A protein and the small-molecule ligand that binds it are described below.
Small molecule (SMILES): CCCCCCCCCCO[C@@H]1O[C@H](CO)[C@@H](O[C@H]2O[C@H](CO)[C@@H](O)[C@H](O)[C@H]2O)[C@H](O)[C@H]1O

Sequence of chain 1.A:
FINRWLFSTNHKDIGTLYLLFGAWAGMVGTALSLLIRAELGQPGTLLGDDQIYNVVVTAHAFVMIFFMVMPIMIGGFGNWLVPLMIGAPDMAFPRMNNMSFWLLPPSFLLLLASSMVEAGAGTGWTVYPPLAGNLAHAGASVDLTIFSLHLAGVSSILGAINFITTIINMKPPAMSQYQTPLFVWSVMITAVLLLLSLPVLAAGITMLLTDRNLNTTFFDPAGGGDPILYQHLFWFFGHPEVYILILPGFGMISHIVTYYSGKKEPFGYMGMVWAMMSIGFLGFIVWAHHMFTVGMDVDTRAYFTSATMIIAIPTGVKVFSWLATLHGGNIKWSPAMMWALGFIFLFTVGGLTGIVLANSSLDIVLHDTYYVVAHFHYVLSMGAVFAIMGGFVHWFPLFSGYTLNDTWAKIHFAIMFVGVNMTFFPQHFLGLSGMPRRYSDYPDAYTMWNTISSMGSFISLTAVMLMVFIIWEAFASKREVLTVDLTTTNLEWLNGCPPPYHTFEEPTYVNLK

Binding-site contacts:
Ligand atom C4 contacts residue ARG41 of chain 1.L at 4.0 Å.
Ligand atom C2 contacts residue PHE55 of chain 1.J at 4.0 Å (hydrophobic).
Ligand atom O55 contacts residue LEU45 of chain 1.L at 3.2 Å.
Ligand atom C40 contacts residue TGL1 of chain 1.JC at 3.1 Å.
Ligand atom C5 contacts residue PHE55 of chain 1.J at 3.5 Å (hydrophobic).
Ligand atom O61 contacts residue ARG41 of chain 1.L at 3.6 Å.
Ligand atom O49 contacts residue PHE55 of chain 1.J at 3.4 Å.
Ligand atom C34 contacts residue ALA35 of chain 1.L at 3.9 Å (hydrophobic).
Ligand atom C31 contacts residue ILE39 of chain 1.L at 4.1 Å (hydrophobic).
Ligand atom C1 contacts residue LEU45 of chain 1.L at 4.3 Å (hydrophobic).
Ligand atom C25 contacts residue PHE38 of chain 1.L at 4.2 Å (hydrophobic).
Ligand atom O5 contacts residue ARG41 of chain 1.L at 3.2 Å (salt-bridge).
Ligand atom O4 contacts residue PHE55 of chain 1.J at 4.2 Å.
Ligand atom C19 contacts residue MET117 of chain 1.A at 3.7 Å (hydrophobic).
Ligand atom O49 contacts residue HIS42 of chain 1.L at 2.8 Å (h-bond).
Ligand atom O3 contacts residue PHE55 of chain 1.J at 4.1 Å.
Ligand atom C25 contacts residue ILE39 of chain 1.L at 4.2 Å (hydrophobic).
Ligand atom O7 contacts residue PHE55 of chain 1.J at 4.2 Å.
Ligand atom O16 contacts residue ARG41 of chain 1.L at 3.9 Å.
Ligand atom C57 contacts residue ARG41 of chain 1.L at 3.3 Å.
Ligand atom C1 contacts residue PHE55 of chain 1.J at 4.2 Å (hydrophobic).
Ligand atom C8 contacts residue PHE55 of chain 1.J at 4.1 Å (hydrophobic).
Ligand atom C6 contacts residue ARG41 of chain 1.L at 3.9 Å.
Ligand atom C6 contacts residue HIS42 of chain 1.L at 4.2 Å.
Ligand atom C10 contacts residue PHE55 of chain 1.J at 3.7 Å (hydrophobic).
Ligand atom C43 contacts residue ALA35 of chain 1.L at 4.2 Å (hydrophobic).
Ligand atom C43 contacts residue SER31 of chain 1.L at 3.7 Å.
Ligand atom C40 contacts residue SER31 of chain 1.L at 4.0 Å.
Ligand atom C19 contacts residue HIS42 of chain 1.L at 4.2 Å.
Ligand atom C25 contacts residue MET117 of chain 1.A at 4.2 Å (hydrophobic).
Ligand atom C43 contacts residue ALA34 of chain 1.L at 4.1 Å (hydrophobic).
Ligand atom C37 contacts residue TGL1 of chain 1.JC at 3.5 Å.
Ligand atom C1 contacts residue HIS42 of chain 1.L at 4.0 Å.
Ligand atom C31 contacts residue ALA35 of chain 1.L at 4.2 Å (hydrophobic).
Ligand atom C1 contacts residue ARG41 of chain 1.L at 4.0 Å.
Ligand atom O16 contacts residue HIS42 of chain 1.L at 3.6 Å.
Ligand atom C6 contacts residue PHE55 of chain 1.J at 4.2 Å (hydrophobic).
Ligand atom C37 contacts residue ALA35 of chain 1.L at 4.3 Å (hydrophobic).
Ligand atom C40 contacts residue ALA35 of chain 1.L at 4.2 Å (hydrophobic).
Ligand atom C34 contacts residue TGL1 of chain 1.JC at 3.4 Å.

Sequence of chain 1.L:
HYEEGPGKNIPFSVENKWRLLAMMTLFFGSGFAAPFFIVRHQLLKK

Sequence of chain 1.J:
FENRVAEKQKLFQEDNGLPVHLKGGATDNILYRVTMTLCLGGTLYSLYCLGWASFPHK